Binding-site contacts:
Ligand atom N contacts residue LEU64 of chain 2.A at 3.9 Å.
Ligand atom CA contacts residue LEU64 of chain 2.A at 4.2 Å (hydrophobic).

Sequence of chain 2.A:
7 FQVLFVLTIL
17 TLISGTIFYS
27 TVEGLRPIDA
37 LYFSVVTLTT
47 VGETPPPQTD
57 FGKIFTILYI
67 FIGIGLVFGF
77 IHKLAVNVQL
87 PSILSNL

The protein below binds the small molecule below.
Small molecule (SMILES): NCC(=O)O